The small molecule below binds the protein below.
Small molecule (SMILES): N[C@@H](Cc1c[nH]c2ccccc12)C(=O)O

Sequence of chain 1.C:
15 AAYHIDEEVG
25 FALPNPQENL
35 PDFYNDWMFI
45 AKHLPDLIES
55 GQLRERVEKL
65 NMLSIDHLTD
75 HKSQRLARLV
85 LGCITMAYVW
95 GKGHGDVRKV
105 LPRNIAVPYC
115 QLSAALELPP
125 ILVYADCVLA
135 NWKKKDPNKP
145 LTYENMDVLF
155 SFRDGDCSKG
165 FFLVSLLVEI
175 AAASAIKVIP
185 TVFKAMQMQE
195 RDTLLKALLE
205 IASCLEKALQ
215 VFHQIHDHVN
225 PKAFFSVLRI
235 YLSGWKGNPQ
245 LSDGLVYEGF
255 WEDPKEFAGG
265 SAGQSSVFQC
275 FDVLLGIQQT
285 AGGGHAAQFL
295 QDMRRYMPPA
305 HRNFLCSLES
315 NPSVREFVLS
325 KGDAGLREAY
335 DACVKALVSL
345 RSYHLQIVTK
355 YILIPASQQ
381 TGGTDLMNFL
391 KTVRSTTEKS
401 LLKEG

Binding-site contacts:
Ligand atom NE1 contacts residue GOL1 of chain 1.DA at 4.3 Å.
Ligand atom CZ3 contacts residue PHE228 of chain 1.C at 3.5 Å (hydrophobic).
Ligand atom CG contacts residue GOL1 of chain 1.DA at 3.9 Å.
Ligand atom CB contacts residue HEM1 of chain 1.W at 4.0 Å.
Ligand atom N contacts residue HEM1 of chain 1.W at 4.1 Å.
Ligand atom CZ2 contacts residue SER265 of chain 1.C at 3.5 Å.
Ligand atom O contacts residue ILE356 of chain 1.C at 3.4 Å.
Ligand atom CE3 contacts residue HEM1 of chain 1.W at 3.8 Å.
Ligand atom OXT contacts residue ARG233 of chain 1.C at 2.9 Å.
Ligand atom NE1 contacts residue GLY264 of chain 1.C at 3.0 Å.
Ligand atom CH2 contacts residue ALA266 of chain 1.C at 3.3 Å (hydrophobic).
Ligand atom CE3 contacts residue ILE356 of chain 1.C at 4.0 Å (hydrophobic).
Ligand atom NE1 contacts residue HEM1 of chain 1.W at 3.8 Å.
Ligand atom CG contacts residue HEM1 of chain 1.W at 3.4 Å.
Ligand atom CE2 contacts residue ALA266 of chain 1.C at 4.2 Å (hydrophobic).
Ligand atom CG contacts residue GLY263 of chain 1.C at 4.2 Å.
Ligand atom CD1 contacts residue HEM1 of chain 1.W at 3.5 Å.
Ligand atom CD2 contacts residue HEM1 of chain 1.W at 3.6 Å.
Ligand atom C contacts residue ILE356 of chain 1.C at 4.2 Å (hydrophobic).
Ligand atom CZ2 contacts residue ALA266 of chain 1.C at 3.2 Å (hydrophobic).
Ligand atom CD1 contacts residue GLY263 of chain 1.C at 2.9 Å.
Ligand atom CH2 contacts residue HEM1 of chain 1.W at 3.8 Å.
Ligand atom CE2 contacts residue GLY264 of chain 1.C at 4.0 Å.
Ligand atom NE1 contacts residue SER265 of chain 1.C at 3.4 Å (h-bond).
Ligand atom CD1 contacts residue GOL1 of chain 1.DA at 3.2 Å.
Ligand atom CE2 contacts residue SER265 of chain 1.C at 3.8 Å.
Ligand atom C contacts residue ARG233 of chain 1.C at 3.0 Å.
Ligand atom CD1 contacts residue GLY264 of chain 1.C at 3.7 Å.
Ligand atom N contacts residue LEU386 of chain 1.C at 4.2 Å.
Ligand atom O contacts residue ARG233 of chain 1.C at 2.4 Å.
Ligand atom CE2 contacts residue HEM1 of chain 1.W at 3.8 Å.
Ligand atom CE3 contacts residue PHE228 of chain 1.C at 4.3 Å (hydrophobic).
Ligand atom CD1 contacts residue LEU236 of chain 1.C at 4.2 Å (hydrophobic).
Ligand atom CB contacts residue GOL1 of chain 1.DA at 3.8 Å.
Ligand atom CH2 contacts residue PHE228 of chain 1.C at 4.0 Å (hydrophobic).
Ligand atom NE1 contacts residue LEU236 of chain 1.C at 4.0 Å.
Ligand atom CH2 contacts residue PHE165 of chain 1.C at 4.2 Å (hydrophobic).
Ligand atom NE1 contacts residue GLY263 of chain 1.C at 3.2 Å (h-bond).
Ligand atom CZ3 contacts residue HEM1 of chain 1.W at 3.2 Å.
Ligand atom CZ2 contacts residue GLY264 of chain 1.C at 4.0 Å.